Binding-site contacts:
Ligand atom C19 contacts residue PHE237 of chain 10.B at 3.5 Å (hydrophobic).
Ligand atom C20 contacts residue PHE237 of chain 10.B at 3.4 Å (hydrophobic).
Ligand atom C18 contacts residue PHE237 of chain 10.B at 3.8 Å (hydrophobic).
Ligand atom C13 contacts residue MET132 of chain 10.B at 3.8 Å (hydrophobic).
Ligand atom O24 contacts residue TYR112 of chain 10.B at 3.8 Å.
Ligand atom O16 contacts residue MET132 of chain 10.B at 3.6 Å.
Ligand atom C4 contacts residue ALA24 of chain 10.D at 3.5 Å (hydrophobic).
Ligand atom C14 contacts residue VAL199 of chain 10.B at 3.8 Å (hydrophobic).
Ligand atom C3 contacts residue ALA24 of chain 10.D at 3.5 Å (hydrophobic).
Ligand atom C15 contacts residue MET132 of chain 10.B at 3.6 Å (hydrophobic).
Ligand atom N3 contacts residue LEU240 of chain 10.B at 3.4 Å.
Ligand atom C14 contacts residue MET132 of chain 10.B at 3.5 Å (hydrophobic).
Ligand atom C8 contacts residue VAL196 of chain 10.B at 3.7 Å (hydrophobic).
Ligand atom C20 contacts residue TYR112 of chain 10.B at 3.4 Å (hydrophobic).
Ligand atom C13 contacts residue PHE237 of chain 10.B at 3.7 Å (hydrophobic).
Ligand atom C26 contacts residue LYS113 of chain 10.B at 3.7 Å.
Ligand atom C5 contacts residue TYR159 of chain 10.B at 3.7 Å (hydrophobic).
Ligand atom C26 contacts residue THR111 of chain 10.B at 3.6 Å.
Ligand atom C23 contacts residue TYR112 of chain 10.B at 3.3 Å (hydrophobic).
Ligand atom C27 contacts residue ASP236 of chain 10.B at 3.6 Å.
Ligand atom N4 contacts residue LEU240 of chain 10.B at 3.3 Å.
Ligand atom C8 contacts residue TYR159 of chain 10.B at 3.5 Å (hydrophobic).
Ligand atom N6 contacts residue VAL196 of chain 10.B at 3.8 Å.
Ligand atom C12 contacts residue VAL199 of chain 10.B at 3.7 Å (hydrophobic).
Ligand atom C7 contacts residue VAL196 of chain 10.B at 3.5 Å (hydrophobic).
Ligand atom C1 contacts residue ILE183 of chain 10.B at 3.5 Å (hydrophobic).
Ligand atom C21 contacts residue TYR112 of chain 10.B at 3.4 Å (hydrophobic).
Ligand atom C21 contacts residue PHE237 of chain 10.B at 3.7 Å (hydrophobic).
Ligand atom O25 contacts residue TYR112 of chain 10.B at 3.4 Å.
Ligand atom C5 contacts residue ILE194 of chain 10.B at 3.8 Å (hydrophobic).
Ligand atom C4 contacts residue TYR159 of chain 10.B at 3.7 Å (hydrophobic).
Ligand atom C10 contacts residue MET132 of chain 10.B at 3.7 Å (hydrophobic).
Ligand atom C3 contacts residue TYR159 of chain 10.B at 3.7 Å (hydrophobic).
Ligand atom C7 contacts residue TYR159 of chain 10.B at 3.7 Å (hydrophobic).
Ligand atom C1 contacts residue ILE157 of chain 10.B at 3.4 Å (hydrophobic).
Ligand atom C3 contacts residue PRO181 of chain 10.B at 3.7 Å (hydrophobic).
Ligand atom C23 contacts residue PHE237 of chain 10.B at 3.8 Å (hydrophobic).
Ligand atom C4 contacts residue ILE194 of chain 10.B at 3.8 Å (hydrophobic).
Ligand atom O25 contacts residue THR111 of chain 10.B at 3.4 Å (h-bond).
Ligand atom C11 contacts residue LEU134 of chain 10.B at 3.8 Å (hydrophobic).

Sequence of chain 10.D:
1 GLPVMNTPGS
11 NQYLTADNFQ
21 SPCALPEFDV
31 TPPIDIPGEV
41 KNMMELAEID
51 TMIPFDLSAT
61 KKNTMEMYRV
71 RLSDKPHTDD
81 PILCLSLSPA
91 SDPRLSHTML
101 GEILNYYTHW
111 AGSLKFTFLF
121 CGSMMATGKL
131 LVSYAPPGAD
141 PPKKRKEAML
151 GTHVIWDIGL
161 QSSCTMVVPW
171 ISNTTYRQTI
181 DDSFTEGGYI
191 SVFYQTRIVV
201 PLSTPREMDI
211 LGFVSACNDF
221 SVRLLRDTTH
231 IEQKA

The small molecule below binds the protein below.
Small molecule (SMILES): CCOC(=O)c1ccc(OCCCCC2CCN(c3ccc(C)nn3)CC2)cc1

Sequence of chain 10.B:
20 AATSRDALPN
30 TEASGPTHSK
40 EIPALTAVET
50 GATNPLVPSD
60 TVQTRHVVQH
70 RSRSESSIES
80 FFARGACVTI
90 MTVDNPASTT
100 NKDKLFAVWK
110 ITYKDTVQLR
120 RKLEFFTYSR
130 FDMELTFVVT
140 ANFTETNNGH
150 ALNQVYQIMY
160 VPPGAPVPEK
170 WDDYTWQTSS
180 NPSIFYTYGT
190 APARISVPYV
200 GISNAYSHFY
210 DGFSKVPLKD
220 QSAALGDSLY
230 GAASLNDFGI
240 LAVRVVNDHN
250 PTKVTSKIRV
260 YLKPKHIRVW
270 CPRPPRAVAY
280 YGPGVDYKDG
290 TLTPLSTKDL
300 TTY